Binding-site contacts:
Ligand atom C2 contacts residue ASN157 of chain 1.A at 2.6 Å.
Ligand atom C5 contacts residue ASN197 of chain 1.A at 3.9 Å.
Ligand atom C7 contacts residue ASN157 of chain 1.A at 3.8 Å.
Ligand atom C5 contacts residue ASN157 of chain 1.A at 3.7 Å.
Ligand atom O6 contacts residue ASP195 of chain 1.A at 3.6 Å.
Ligand atom C4 contacts residue ASN157 of chain 1.A at 4.2 Å.
Ligand atom O5 contacts residue ASN197 of chain 1.A at 2.9 Å (h-bond).
Ligand atom C1 contacts residue ASN197 of chain 1.A at 4.0 Å.
Ligand atom C6 contacts residue SER196 of chain 1.A at 3.2 Å.
Ligand atom C6 contacts residue ASN197 of chain 1.A at 3.6 Å.
Ligand atom O6 contacts residue ASN197 of chain 1.A at 3.3 Å (h-bond).
Ligand atom O6 contacts residue SER196 of chain 1.A at 3.0 Å (h-bond).
Ligand atom C1 contacts residue ASN157 of chain 1.A at 1.6 Å.
Ligand atom N2 contacts residue ASN157 of chain 1.A at 3.0 Å (h-bond).
Ligand atom O5 contacts residue ASN157 of chain 1.A at 2.4 Å (h-bond).
Ligand atom C3 contacts residue ASN157 of chain 1.A at 3.9 Å.
Ligand atom O7 contacts residue ASN157 of chain 1.A at 4.1 Å.

A protein and the small-molecule ligand that binds it are described below.
Small molecule (SMILES): CC(=O)N[C@@H]1[C@@H](O)[C@H](O)[C@@H](CO)O[C@H]1O

Sequence of chain 1.A:
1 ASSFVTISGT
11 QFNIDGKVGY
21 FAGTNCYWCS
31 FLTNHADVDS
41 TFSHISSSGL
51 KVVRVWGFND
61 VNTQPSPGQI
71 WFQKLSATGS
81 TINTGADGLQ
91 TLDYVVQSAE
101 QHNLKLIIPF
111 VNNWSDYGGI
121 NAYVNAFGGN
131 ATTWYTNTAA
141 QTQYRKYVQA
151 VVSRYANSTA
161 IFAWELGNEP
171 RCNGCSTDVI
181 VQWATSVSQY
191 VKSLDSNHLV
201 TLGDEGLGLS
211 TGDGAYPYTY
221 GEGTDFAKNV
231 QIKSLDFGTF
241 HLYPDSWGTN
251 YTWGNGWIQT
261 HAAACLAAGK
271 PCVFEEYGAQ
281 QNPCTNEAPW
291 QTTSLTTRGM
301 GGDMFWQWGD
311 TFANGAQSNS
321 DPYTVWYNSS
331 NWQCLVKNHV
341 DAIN